Sequence of chain 1.B:
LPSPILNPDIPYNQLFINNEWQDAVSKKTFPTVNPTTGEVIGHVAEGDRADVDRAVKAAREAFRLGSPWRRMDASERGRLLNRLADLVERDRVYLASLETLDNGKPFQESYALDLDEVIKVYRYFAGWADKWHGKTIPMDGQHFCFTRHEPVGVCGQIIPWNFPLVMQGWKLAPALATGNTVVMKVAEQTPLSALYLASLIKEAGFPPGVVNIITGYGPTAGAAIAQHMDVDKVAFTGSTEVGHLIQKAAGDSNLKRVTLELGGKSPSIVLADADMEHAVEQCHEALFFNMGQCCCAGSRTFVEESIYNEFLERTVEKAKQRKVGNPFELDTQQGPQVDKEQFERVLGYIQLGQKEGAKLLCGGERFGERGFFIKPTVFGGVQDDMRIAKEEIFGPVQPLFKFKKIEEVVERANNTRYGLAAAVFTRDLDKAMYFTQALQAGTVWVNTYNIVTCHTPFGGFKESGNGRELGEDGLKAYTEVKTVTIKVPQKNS

Binding-site contacts:
Ligand atom C23 contacts residue GLU285 of chain 1.B at 3.8 Å.
Ligand atom C7 contacts residue ASN450 of chain 1.B at 3.5 Å.
Ligand atom C5 contacts residue ASN450 of chain 1.B at 3.2 Å.
Ligand atom C10 contacts residue PHE163 of chain 1.B at 3.6 Å (hydrophobic).
Ligand atom C6 contacts residue ASN450 of chain 1.B at 3.8 Å.
Ligand atom C13 contacts residue PHE289 of chain 1.B at 3.8 Å (hydrophobic).
Ligand atom C14 contacts residue GLU285 of chain 1.B at 3.8 Å.
Ligand atom C28 contacts residue GLU117 of chain 1.B at 3.9 Å.
Ligand atom C20 contacts residue GLU285 of chain 1.B at 4.0 Å.
Ligand atom C27 contacts residue GLU117 of chain 1.B at 3.8 Å.
Ligand atom C26 contacts residue GLU117 of chain 1.B at 3.4 Å.
Ligand atom C6 contacts residue PHE289 of chain 1.B at 3.8 Å (hydrophobic).
Ligand atom C17 contacts residue ILE451 of chain 1.B at 4.0 Å (hydrophobic).
Ligand atom C1 contacts residue ASN450 of chain 1.B at 3.5 Å.
Ligand atom C28 contacts residue ASN450 of chain 1.B at 3.7 Å.
Ligand atom C18 contacts residue GLU285 of chain 1.B at 3.4 Å.
Ligand atom C19 contacts residue GLN282 of chain 1.B at 3.7 Å.
Ligand atom C3 contacts residue ASN450 of chain 1.B at 3.5 Å.
Ligand atom C5 contacts residue PHE289 of chain 1.B at 4.0 Å (hydrophobic).
Ligand atom C1 contacts residue PHE289 of chain 1.B at 3.5 Å (hydrophobic).
Ligand atom C9 contacts residue PHE163 of chain 1.B at 3.7 Å (hydrophobic).
Ligand atom O29 contacts residue PHE289 of chain 1.B at 4.0 Å.
Ligand atom C20 contacts residue GLU281 of chain 1.B at 3.8 Å.
Ligand atom C30 contacts residue ASP114 of chain 1.B at 4.0 Å.
Ligand atom C12 contacts residue LEU113 of chain 1.B at 3.9 Å (hydrophobic).
Ligand atom C27 contacts residue VAL452 of chain 1.B at 3.2 Å (hydrophobic).
Ligand atom C17 contacts residue TYR449 of chain 1.B at 3.8 Å (hydrophobic).
Ligand atom C20 contacts residue GLN282 of chain 1.B at 3.6 Å.
Ligand atom C19 contacts residue GLU285 of chain 1.B at 3.6 Å.
Ligand atom N2 contacts residue ASN450 of chain 1.B at 3.6 Å.
Ligand atom C3 contacts residue LEU113 of chain 1.B at 3.9 Å (hydrophobic).
Ligand atom C30 contacts residue LEU113 of chain 1.B at 4.0 Å (hydrophobic).
Ligand atom C13 contacts residue LEU113 of chain 1.B at 3.4 Å (hydrophobic).
Ligand atom C21 contacts residue GLU281 of chain 1.B at 3.9 Å.
Ligand atom N2 contacts residue LEU113 of chain 1.B at 3.8 Å.
Ligand atom C15 contacts residue GLU285 of chain 1.B at 3.8 Å.
Ligand atom C30 contacts residue GLU117 of chain 1.B at 3.9 Å.
Ligand atom C28 contacts residue VAL452 of chain 1.B at 3.3 Å (hydrophobic).
Ligand atom N4 contacts residue ASN450 of chain 1.B at 3.2 Å (h-bond).
Ligand atom C8 contacts residue CYS294 of chain 1.B at 3.8 Å (hydrophobic).

This protein binds this small molecule.
Small molecule (SMILES): COc1ccccc1-c1c[n+](-c2ccc(-c3ccccc3)cc2)c2n1CCCCN2